Sequence of chain 1.A:
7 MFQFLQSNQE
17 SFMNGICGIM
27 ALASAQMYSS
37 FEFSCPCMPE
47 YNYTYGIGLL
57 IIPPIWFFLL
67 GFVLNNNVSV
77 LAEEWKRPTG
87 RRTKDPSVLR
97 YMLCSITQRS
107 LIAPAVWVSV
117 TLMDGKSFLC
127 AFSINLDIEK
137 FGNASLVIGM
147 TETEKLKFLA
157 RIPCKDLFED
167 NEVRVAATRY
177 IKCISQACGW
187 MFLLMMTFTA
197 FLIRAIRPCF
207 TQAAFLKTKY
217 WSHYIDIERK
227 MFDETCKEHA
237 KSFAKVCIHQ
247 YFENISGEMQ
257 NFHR

A protein and the small-molecule ligand that binds it are described below.
Small molecule (SMILES): CC(C)CCC[C@@H](C)[C@H]1CC[C@H]2[C@@H]3CC=C4C[C@@H](OC(=O)CCC(=O)O)CC[C@]4(C)[C@H]3CC[C@]12C

Binding-site contacts:
Ligand atom CBA contacts residue VAL114 of chain 1.A at 4.3 Å (hydrophobic).
Ligand atom CAE contacts residue ILE53 of chain 1.A at 3.6 Å (hydrophobic).
Ligand atom OAF contacts residue ASN131 of chain 1.A at 3.5 Å (h-bond).
Ligand atom CAE contacts residue TYR49 of chain 1.A at 4.1 Å (hydrophobic).
Ligand atom CAI contacts residue PHE128 of chain 1.A at 4.3 Å (hydrophobic).
Ligand atom CAM contacts residue ASN131 of chain 1.A at 3.9 Å.
Ligand atom CAJ contacts residue LEU56 of chain 1.A at 4.2 Å (hydrophobic).
Ligand atom CAU contacts residue TYR49 of chain 1.A at 4.2 Å (hydrophobic).
Ligand atom CAL contacts residue ASN131 of chain 1.A at 4.4 Å.
Ligand atom CAO contacts residue LEU56 of chain 1.A at 4.4 Å (hydrophobic).
Ligand atom CAP contacts residue PHE124 of chain 1.A at 4.5 Å (hydrophobic).
Ligand atom CAS contacts residue TYR49 of chain 1.A at 3.6 Å (hydrophobic).
Ligand atom CAB contacts residue VAL114 of chain 1.A at 3.8 Å (hydrophobic).
Ligand atom CAQ contacts residue PHE124 of chain 1.A at 4.1 Å (hydrophobic).
Ligand atom CAZ contacts residue PHE128 of chain 1.A at 4.2 Å (hydrophobic).
Ligand atom CAB contacts residue LEU56 of chain 1.A at 3.5 Å (hydrophobic).
Ligand atom CAQ contacts residue PHE128 of chain 1.A at 4.3 Å (hydrophobic).
Ligand atom CAD contacts residue PHE128 of chain 1.A at 3.5 Å (hydrophobic).
Ligand atom CBG contacts residue PHE128 of chain 1.A at 4.3 Å (hydrophobic).
Ligand atom OAH contacts residue ASN131 of chain 1.A at 3.7 Å.
Ligand atom CBH contacts residue PHE128 of chain 1.A at 4.4 Å (hydrophobic).
Ligand atom CAE contacts residue PHE128 of chain 1.A at 3.6 Å (hydrophobic).
Ligand atom CAK contacts residue PHE128 of chain 1.A at 4.2 Å (hydrophobic).
Ligand atom CBD contacts residue PHE128 of chain 1.A at 3.7 Å (hydrophobic).
Ligand atom CAX contacts residue ASN131 of chain 1.A at 3.8 Å.
Ligand atom CAD contacts residue TYR49 of chain 1.A at 3.8 Å (hydrophobic).